Sequence of chain 1.Z:
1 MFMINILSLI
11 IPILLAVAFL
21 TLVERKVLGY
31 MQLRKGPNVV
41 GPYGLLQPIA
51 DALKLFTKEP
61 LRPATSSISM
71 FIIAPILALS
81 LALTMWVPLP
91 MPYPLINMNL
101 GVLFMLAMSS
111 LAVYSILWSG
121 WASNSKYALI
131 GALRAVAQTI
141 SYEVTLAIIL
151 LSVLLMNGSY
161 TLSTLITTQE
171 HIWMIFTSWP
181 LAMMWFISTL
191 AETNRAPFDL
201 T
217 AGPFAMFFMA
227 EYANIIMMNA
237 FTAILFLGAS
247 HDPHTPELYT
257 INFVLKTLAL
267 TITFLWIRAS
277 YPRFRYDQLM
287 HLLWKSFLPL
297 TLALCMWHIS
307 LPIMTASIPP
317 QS

This protein binds this small molecule.
Small molecule (SMILES): COC1=C(OC)C(=O)C(C/C=C(/C)CCC=C(C)CC/C=C(/C)CC/C=C(\C)CC/C=C(\C)CC/C=C(\C)CC/C=C(/C)CCC=C(C)CCC=C(C)CCC=C(C)C)=C(C)C1=O

Binding-site contacts:
Ligand atom C16 contacts residue MET225 of chain 1.Z at 3.8 Å (hydrophobic).
Ligand atom CM5 contacts residue PHE224 of chain 1.Z at 3.5 Å (hydrophobic).
Ligand atom C7 contacts residue LEU55 of chain 1.Z at 4.1 Å (hydrophobic).
Ligand atom C4 contacts residue PHE224 of chain 1.Z at 3.6 Å (hydrophobic).
Ligand atom C6 contacts residue PHE224 of chain 1.Z at 4.0 Å (hydrophobic).
Ligand atom C5 contacts residue LEU55 of chain 1.Z at 4.4 Å (hydrophobic).
Ligand atom C4 contacts residue PHE220 of chain 1.Z at 4.1 Å (hydrophobic).
Ligand atom CM5 contacts residue LEU55 of chain 1.Z at 3.7 Å (hydrophobic).
Ligand atom C1 contacts residue PHE224 of chain 1.Z at 4.2 Å (hydrophobic).
Ligand atom C10 contacts residue ASP51 of chain 1.Z at 4.0 Å.
Ligand atom C14 contacts residue MET225 of chain 1.Z at 3.3 Å (hydrophobic).
Ligand atom C12 contacts residue MET225 of chain 1.Z at 3.9 Å (hydrophobic).
Ligand atom C13 contacts residue ALA52 of chain 1.Z at 4.3 Å (hydrophobic).
Ligand atom O2 contacts residue ASP51 of chain 1.Z at 4.3 Å.
Ligand atom C8 contacts residue ASP51 of chain 1.Z at 4.1 Å.
Ligand atom C8 contacts residue LEU55 of chain 1.Z at 4.3 Å (hydrophobic).
Ligand atom C10 contacts residue PRO48 of chain 1.Z at 3.2 Å (hydrophobic).
Ligand atom C13 contacts residue MET225 of chain 1.Z at 3.5 Å (hydrophobic).
Ligand atom O1 contacts residue THR21 of chain 1.Z at 3.3 Å.
Ligand atom C5 contacts residue PHE224 of chain 1.Z at 3.7 Å (hydrophobic).
Ligand atom C15 contacts residue ALA18 of chain 1.Z at 3.6 Å (hydrophobic).
Ligand atom CM2 contacts residue ARG25 of chain 1.Z at 3.7 Å.
Ligand atom C10 contacts residue ALA52 of chain 1.Z at 3.6 Å (hydrophobic).
Ligand atom O4 contacts residue PHE220 of chain 1.Z at 3.1 Å.
Ligand atom C3 contacts residue PHE224 of chain 1.Z at 4.1 Å (hydrophobic).
Ligand atom C2 contacts residue PHE224 of chain 1.Z at 4.2 Å (hydrophobic).
Ligand atom C20 contacts residue LEU17 of chain 1.R at 4.2 Å (hydrophobic).
Ligand atom C7 contacts residue PHE224 of chain 1.Z at 4.0 Å (hydrophobic).
Ligand atom O2 contacts residue ARG25 of chain 1.Z at 3.3 Å (salt-bridge).
Ligand atom CM2 contacts residue THR21 of chain 1.Z at 4.1 Å.
Ligand atom C15 contacts residue LEU14 of chain 1.Z at 3.5 Å (hydrophobic).
Ligand atom C1 contacts residue THR21 of chain 1.Z at 4.1 Å.
Ligand atom O4 contacts residue PHE224 of chain 1.Z at 3.7 Å.
Ligand atom CM5 contacts residue PHE220 of chain 1.Z at 3.4 Å (hydrophobic).
Ligand atom O1 contacts residue ASP51 of chain 1.Z at 3.8 Å.
Ligand atom C5 contacts residue PHE220 of chain 1.Z at 4.3 Å (hydrophobic).
Ligand atom C21 contacts residue LEU15 of chain 1.Z at 4.2 Å (hydrophobic).
Ligand atom C15 contacts residue MET225 of chain 1.Z at 3.5 Å (hydrophobic).
Ligand atom C21 contacts residue LEU14 of chain 1.Z at 4.4 Å (hydrophobic).
Ligand atom C1 contacts residue ASP51 of chain 1.Z at 4.3 Å.

Sequence of chain 1.R:
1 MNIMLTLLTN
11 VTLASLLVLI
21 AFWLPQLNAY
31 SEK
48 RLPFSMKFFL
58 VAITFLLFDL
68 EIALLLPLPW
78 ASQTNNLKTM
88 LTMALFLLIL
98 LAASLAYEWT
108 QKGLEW